Binding-site contacts:
Ligand atom O5 contacts residue GLN833 of chain 1.C at 4.4 Å.
Ligand atom C2 contacts residue ASN830 of chain 1.C at 2.5 Å.
Ligand atom N2 contacts residue ASN830 of chain 1.C at 2.9 Å (h-bond).
Ligand atom C1 contacts residue ASN830 of chain 1.C at 1.4 Å.
Ligand atom O6 contacts residue GLN833 of chain 1.C at 4.2 Å.
Ligand atom O5 contacts residue ASN830 of chain 1.C at 2.4 Å (h-bond).
Ligand atom C3 contacts residue ASN830 of chain 1.C at 3.8 Å.
Ligand atom C5 contacts residue ASN830 of chain 1.C at 3.7 Å.
Ligand atom C1 contacts residue SER832 of chain 1.C at 3.4 Å.
Ligand atom C8 contacts residue ASN830 of chain 1.C at 4.3 Å.
Ligand atom C5 contacts residue SER832 of chain 1.C at 3.7 Å.
Ligand atom C4 contacts residue ASN830 of chain 1.C at 4.2 Å.
Ligand atom O7 contacts residue ASN830 of chain 1.C at 3.9 Å.
Ligand atom C5 contacts residue GLN833 of chain 1.C at 4.1 Å.
Ligand atom C7 contacts residue ASN830 of chain 1.C at 3.6 Å.
Ligand atom O5 contacts residue SER832 of chain 1.C at 3.6 Å (h-bond).
Ligand atom C6 contacts residue GLN833 of chain 1.C at 3.5 Å.

This small molecule binds to this protein.
Small molecule (SMILES): CC(=O)N[C@@H]1[C@@H](O)[C@H](O)[C@@H](CO)O[C@H]1O

Sequence of chain 1.C:
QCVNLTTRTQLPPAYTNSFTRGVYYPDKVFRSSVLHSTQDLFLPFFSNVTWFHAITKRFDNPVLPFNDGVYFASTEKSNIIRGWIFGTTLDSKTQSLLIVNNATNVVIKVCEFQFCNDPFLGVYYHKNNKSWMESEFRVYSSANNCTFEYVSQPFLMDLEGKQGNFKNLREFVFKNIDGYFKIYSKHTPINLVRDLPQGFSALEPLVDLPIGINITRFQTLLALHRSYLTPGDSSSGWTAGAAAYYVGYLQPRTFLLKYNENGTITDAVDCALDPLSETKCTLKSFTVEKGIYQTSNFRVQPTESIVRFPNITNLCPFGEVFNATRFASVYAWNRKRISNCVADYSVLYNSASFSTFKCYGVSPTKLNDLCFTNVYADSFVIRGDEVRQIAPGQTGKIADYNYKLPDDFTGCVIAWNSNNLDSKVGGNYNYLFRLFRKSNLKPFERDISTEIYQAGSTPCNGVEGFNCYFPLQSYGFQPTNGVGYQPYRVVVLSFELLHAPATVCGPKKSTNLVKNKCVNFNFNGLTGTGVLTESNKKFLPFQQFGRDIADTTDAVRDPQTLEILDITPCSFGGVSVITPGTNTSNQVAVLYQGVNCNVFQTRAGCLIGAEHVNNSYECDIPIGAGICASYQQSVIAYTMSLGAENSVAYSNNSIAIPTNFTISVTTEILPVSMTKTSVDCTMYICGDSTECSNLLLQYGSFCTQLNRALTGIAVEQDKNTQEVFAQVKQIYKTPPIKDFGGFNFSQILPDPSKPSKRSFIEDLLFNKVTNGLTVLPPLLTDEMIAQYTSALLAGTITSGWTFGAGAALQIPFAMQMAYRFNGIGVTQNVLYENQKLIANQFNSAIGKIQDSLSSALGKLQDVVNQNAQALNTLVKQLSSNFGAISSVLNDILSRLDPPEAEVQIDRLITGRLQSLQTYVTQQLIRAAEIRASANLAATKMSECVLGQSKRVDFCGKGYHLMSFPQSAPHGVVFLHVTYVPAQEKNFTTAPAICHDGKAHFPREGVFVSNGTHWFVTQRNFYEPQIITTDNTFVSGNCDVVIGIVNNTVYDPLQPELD